Sequence of chain 1.A:
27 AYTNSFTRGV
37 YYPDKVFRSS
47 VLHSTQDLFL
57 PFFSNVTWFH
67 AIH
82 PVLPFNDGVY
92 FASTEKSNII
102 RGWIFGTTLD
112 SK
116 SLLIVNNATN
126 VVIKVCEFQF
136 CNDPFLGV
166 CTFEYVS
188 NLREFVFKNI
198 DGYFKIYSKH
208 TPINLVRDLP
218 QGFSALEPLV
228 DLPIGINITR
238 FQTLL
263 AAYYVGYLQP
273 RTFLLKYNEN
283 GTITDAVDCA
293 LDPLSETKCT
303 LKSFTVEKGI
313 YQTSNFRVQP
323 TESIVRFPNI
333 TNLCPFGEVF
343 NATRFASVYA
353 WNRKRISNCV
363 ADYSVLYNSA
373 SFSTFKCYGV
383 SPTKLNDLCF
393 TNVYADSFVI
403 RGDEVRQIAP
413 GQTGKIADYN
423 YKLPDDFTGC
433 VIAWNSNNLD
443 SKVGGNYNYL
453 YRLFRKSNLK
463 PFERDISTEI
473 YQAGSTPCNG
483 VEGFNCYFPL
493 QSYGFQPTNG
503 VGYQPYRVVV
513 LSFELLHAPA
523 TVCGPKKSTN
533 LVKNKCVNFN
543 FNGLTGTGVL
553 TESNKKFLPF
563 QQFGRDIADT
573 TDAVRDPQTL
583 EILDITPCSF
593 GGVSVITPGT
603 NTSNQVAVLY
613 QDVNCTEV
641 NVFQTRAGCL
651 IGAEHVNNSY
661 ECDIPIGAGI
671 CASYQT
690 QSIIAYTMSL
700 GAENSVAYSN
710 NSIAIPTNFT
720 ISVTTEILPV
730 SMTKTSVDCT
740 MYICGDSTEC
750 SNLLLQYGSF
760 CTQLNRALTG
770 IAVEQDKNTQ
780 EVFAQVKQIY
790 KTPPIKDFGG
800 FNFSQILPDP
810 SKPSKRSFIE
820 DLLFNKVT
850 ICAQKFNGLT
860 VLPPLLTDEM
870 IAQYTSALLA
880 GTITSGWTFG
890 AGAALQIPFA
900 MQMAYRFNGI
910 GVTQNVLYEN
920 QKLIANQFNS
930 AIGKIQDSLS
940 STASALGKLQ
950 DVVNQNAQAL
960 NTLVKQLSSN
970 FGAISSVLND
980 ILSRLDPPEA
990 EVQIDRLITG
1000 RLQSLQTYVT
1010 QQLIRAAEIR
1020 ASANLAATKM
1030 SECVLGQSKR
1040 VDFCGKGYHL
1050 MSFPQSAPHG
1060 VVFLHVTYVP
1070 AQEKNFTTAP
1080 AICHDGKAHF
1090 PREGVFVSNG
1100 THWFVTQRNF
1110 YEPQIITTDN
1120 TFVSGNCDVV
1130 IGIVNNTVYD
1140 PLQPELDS

Binding-site contacts:
Ligand atom N2 contacts residue ASN234 of chain 1.A at 2.9 Å (h-bond).
Ligand atom C6 contacts residue LYS458 of chain 1.C at 4.4 Å.
Ligand atom C7 contacts residue ARG457 of chain 1.C at 3.9 Å.
Ligand atom C7 contacts residue GLU465 of chain 1.C at 3.6 Å.
Ligand atom O3 contacts residue SER459 of chain 1.C at 4.1 Å.
Ligand atom C6 contacts residue THR108 of chain 1.A at 4.0 Å.
Ligand atom C1 contacts residue THR236 of chain 1.A at 4.1 Å.
Ligand atom C5 contacts residue THR236 of chain 1.A at 3.6 Å.
Ligand atom O6 contacts residue THR236 of chain 1.A at 3.3 Å (h-bond).
Ligand atom C8 contacts residue LYS462 of chain 1.C at 3.5 Å.
Ligand atom C2 contacts residue ASN234 of chain 1.A at 2.5 Å.
Ligand atom C1 contacts residue ASN234 of chain 1.A at 1.4 Å.
Ligand atom O7 contacts residue ASN234 of chain 1.A at 2.7 Å (h-bond).
Ligand atom O5 contacts residue ASN234 of chain 1.A at 2.3 Å (h-bond).
Ligand atom C4 contacts residue ASN234 of chain 1.A at 4.2 Å.
Ligand atom O7 contacts residue ARG457 of chain 1.C at 2.9 Å (salt-bridge).
Ligand atom C8 contacts residue ASN234 of chain 1.A at 4.3 Å.
Ligand atom O6 contacts residue THR108 of chain 1.A at 3.3 Å.
Ligand atom C6 contacts residue THR236 of chain 1.A at 4.2 Å.
Ligand atom C3 contacts residue ASN234 of chain 1.A at 3.8 Å.
Ligand atom C7 contacts residue ASN234 of chain 1.A at 3.0 Å.
Ligand atom C5 contacts residue ASN234 of chain 1.A at 3.6 Å.
Ligand atom C8 contacts residue THR236 of chain 1.A at 4.4 Å.
Ligand atom O5 contacts residue THR108 of chain 1.A at 4.2 Å.
Ligand atom C8 contacts residue GLU465 of chain 1.C at 3.1 Å.
Ligand atom O5 contacts residue THR236 of chain 1.A at 4.0 Å.
Ligand atom O7 contacts residue GLU465 of chain 1.C at 2.7 Å (salt-bridge).

This protein binds this small molecule.
Small molecule (SMILES): CC(=O)N[C@H]1[C@H](O[C@H]2[C@H](O)[C@@H](NC(C)=O)CO[C@@H]2CO)O[C@H](CO)[C@@H](O)[C@@H]1O

Sequence of chain 1.C:
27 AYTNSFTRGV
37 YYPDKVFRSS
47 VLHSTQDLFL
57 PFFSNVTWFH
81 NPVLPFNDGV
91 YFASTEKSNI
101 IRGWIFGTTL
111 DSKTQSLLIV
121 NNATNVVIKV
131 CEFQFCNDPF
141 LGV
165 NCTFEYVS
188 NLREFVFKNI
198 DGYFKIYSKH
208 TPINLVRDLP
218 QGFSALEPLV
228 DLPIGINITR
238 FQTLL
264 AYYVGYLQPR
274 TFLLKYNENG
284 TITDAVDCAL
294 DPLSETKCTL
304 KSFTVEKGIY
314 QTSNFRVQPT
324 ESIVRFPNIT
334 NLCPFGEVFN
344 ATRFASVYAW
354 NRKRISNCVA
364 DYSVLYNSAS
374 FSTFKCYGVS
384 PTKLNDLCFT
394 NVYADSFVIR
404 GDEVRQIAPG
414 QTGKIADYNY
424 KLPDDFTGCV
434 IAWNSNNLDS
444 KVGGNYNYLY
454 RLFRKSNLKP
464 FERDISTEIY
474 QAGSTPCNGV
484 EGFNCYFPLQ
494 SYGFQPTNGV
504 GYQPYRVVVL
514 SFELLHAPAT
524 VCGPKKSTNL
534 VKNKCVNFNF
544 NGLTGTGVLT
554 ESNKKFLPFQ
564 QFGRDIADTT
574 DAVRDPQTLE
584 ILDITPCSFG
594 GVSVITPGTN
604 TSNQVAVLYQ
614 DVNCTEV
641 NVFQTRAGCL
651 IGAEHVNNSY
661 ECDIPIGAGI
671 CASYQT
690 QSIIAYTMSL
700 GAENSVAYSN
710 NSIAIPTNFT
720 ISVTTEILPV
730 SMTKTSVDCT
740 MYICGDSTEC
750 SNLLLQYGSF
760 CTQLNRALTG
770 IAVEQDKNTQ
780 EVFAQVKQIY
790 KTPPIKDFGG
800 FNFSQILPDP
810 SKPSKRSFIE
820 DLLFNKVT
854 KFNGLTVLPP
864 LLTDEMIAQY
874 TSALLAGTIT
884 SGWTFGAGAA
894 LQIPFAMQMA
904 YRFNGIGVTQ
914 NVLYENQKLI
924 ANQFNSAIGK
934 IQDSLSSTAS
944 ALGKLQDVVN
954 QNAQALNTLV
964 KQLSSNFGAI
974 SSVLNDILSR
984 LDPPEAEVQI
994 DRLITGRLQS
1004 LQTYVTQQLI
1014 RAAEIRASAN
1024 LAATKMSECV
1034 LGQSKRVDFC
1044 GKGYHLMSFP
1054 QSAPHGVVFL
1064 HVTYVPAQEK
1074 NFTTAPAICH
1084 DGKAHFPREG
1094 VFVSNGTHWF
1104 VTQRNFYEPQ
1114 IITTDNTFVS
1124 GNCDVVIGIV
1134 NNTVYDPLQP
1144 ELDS